Binding-site contacts:
Ligand atom O7 contacts residue ASN324 of chain 1.I at 2.9 Å (h-bond).
Ligand atom C3 contacts residue ASN324 of chain 1.I at 3.8 Å.
Ligand atom C1 contacts residue ASN324 of chain 1.I at 1.4 Å.
Ligand atom C2 contacts residue ASN324 of chain 1.I at 2.5 Å.
Ligand atom C5 contacts residue ASN324 of chain 1.I at 3.7 Å.
Ligand atom O5 contacts residue ASN324 of chain 1.I at 2.3 Å (h-bond).
Ligand atom C7 contacts residue ASN324 of chain 1.I at 3.2 Å.
Ligand atom C4 contacts residue ASN324 of chain 1.I at 4.2 Å.
Ligand atom N2 contacts residue ASN324 of chain 1.I at 3.0 Å (h-bond).

Sequence of chain 1.I:
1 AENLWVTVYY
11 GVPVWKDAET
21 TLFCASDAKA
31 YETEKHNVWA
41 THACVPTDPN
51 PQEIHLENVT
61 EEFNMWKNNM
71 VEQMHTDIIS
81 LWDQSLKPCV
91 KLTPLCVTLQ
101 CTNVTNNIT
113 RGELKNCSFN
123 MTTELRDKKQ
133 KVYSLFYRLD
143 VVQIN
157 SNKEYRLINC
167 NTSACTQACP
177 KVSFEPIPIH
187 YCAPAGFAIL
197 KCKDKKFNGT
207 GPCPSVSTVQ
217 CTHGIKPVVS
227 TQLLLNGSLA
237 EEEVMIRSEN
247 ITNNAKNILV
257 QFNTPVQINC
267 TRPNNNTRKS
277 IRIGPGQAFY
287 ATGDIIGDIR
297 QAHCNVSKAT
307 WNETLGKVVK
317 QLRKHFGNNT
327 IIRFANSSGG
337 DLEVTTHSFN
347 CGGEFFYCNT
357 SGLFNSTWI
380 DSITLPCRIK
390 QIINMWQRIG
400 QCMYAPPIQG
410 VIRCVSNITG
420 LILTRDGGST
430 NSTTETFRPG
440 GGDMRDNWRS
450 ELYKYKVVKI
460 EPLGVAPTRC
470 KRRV

A small-molecule ligand and the protein it binds are described below.
Small molecule (SMILES): CC(=O)N[C@@H]1[C@@H](O)[C@H](O)[C@@H](CO)O[C@H]1O